A protein and the small-molecule ligand that binds it are described below.
Small molecule (SMILES): CN(C(=O)c1cc2ccccc2cc1C(=O)[C@@H](c1cccc2ccccc12)P(=O)(O)O)C1CCN(C(=O)c2ccc3ccccc3c2)CC1

Binding-site contacts:
Ligand atom C20 contacts residue SER201 of chain 1.A at 3.6 Å.
Ligand atom O2 contacts residue LYS179 of chain 1.A at 2.8 Å (salt-bridge).
Ligand atom O5 contacts residue LYS179 of chain 1.A at 3.7 Å.
Ligand atom C15 contacts residue ALA177 of chain 1.A at 3.2 Å (hydrophobic).
Ligand atom C15 contacts residue PHE178 of chain 1.A at 3.7 Å (hydrophobic).
Ligand atom O2 contacts residue LYS28 of chain 1.A at 3.4 Å (salt-bridge).
Ligand atom P1 contacts residue LYS28 of chain 1.A at 3.7 Å.
Ligand atom O1 contacts residue SER182 of chain 1.A at 2.5 Å (h-bond).
Ligand atom C5 contacts residue SER197 of chain 1.A at 3.6 Å.
Ligand atom C7 contacts residue HIS45 of chain 1.A at 3.6 Å.
Ligand atom C15 contacts residue GLY199 of chain 1.A at 3.7 Å.
Ligand atom C14 contacts residue PHE178 of chain 1.A at 3.6 Å (hydrophobic).
Ligand atom C13 contacts residue ARG200 of chain 1.A at 3.4 Å.
Ligand atom C24 contacts residue GLY199 of chain 1.A at 3.5 Å.
Ligand atom C3 contacts residue LYS179 of chain 1.A at 3.6 Å.
Ligand atom C14 contacts residue GLY199 of chain 1.A at 3.5 Å.
Ligand atom O1 contacts residue LYS179 of chain 1.A at 3.4 Å.
Ligand atom C15 contacts residue ALA207 of chain 1.A at 3.6 Å (hydrophobic).
Ligand atom O3 contacts residue SER182 of chain 1.A at 3.3 Å (h-bond).
Ligand atom C3 contacts residue LYS28 of chain 1.A at 3.2 Å.
Ligand atom C14 contacts residue ARG200 of chain 1.A at 3.6 Å.
Ligand atom C16 contacts residue ALA177 of chain 1.A at 3.7 Å (hydrophobic).
Ligand atom C5 contacts residue HIS45 of chain 1.A at 3.2 Å.
Ligand atom C16 contacts residue TYR198 of chain 1.A at 3.7 Å (hydrophobic).
Ligand atom O1 contacts residue GLY180 of chain 1.A at 2.7 Å (h-bond).
Ligand atom O3 contacts residue LYS28 of chain 1.A at 2.6 Å (salt-bridge).
Ligand atom C13 contacts residue PHE178 of chain 1.A at 3.7 Å (hydrophobic).
Ligand atom C9 contacts residue SER182 of chain 1.A at 3.7 Å.
Ligand atom P1 contacts residue SER182 of chain 1.A at 3.2 Å.
Ligand atom C6 contacts residue SER197 of chain 1.A at 3.7 Å.
Ligand atom C4B contacts residue GLY199 of chain 1.A at 3.6 Å.
Ligand atom C25 contacts residue GLY199 of chain 1.A at 3.4 Å.
Ligand atom C10 contacts residue LYS179 of chain 1.A at 3.6 Å.
Ligand atom C18 contacts residue SER182 of chain 1.A at 3.6 Å.
Ligand atom C2 contacts residue LYS28 of chain 1.A at 3.6 Å.
Ligand atom O4 contacts residue LYS179 of chain 1.A at 3.0 Å (salt-bridge).
Ligand atom C17 contacts residue TYR198 of chain 1.A at 3.6 Å (hydrophobic).
Ligand atom C4A contacts residue HIS45 of chain 1.A at 3.5 Å.
Ligand atom O3 contacts residue HIS45 of chain 1.A at 3.0 Å (h-bond).
Ligand atom C6 contacts residue HIS45 of chain 1.A at 3.2 Å.

Sequence of chain 1.A:
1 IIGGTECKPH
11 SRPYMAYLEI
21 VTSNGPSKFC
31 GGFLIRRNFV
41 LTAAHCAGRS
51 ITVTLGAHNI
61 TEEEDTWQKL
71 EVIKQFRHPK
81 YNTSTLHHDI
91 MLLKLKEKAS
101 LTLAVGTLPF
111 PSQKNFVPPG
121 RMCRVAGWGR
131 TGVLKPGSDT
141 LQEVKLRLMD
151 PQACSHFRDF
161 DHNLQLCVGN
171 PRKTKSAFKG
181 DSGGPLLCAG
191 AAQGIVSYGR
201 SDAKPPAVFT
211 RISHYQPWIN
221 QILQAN